Binding-site contacts:
Ligand atom O2 contacts residue ASP294 of chain 2.J at 2.3 Å (salt-bridge).
Ligand atom C1 contacts residue ASP294 of chain 2.J at 3.6 Å.
Ligand atom O3 contacts residue MN1 of chain 2.HB at 2.0 Å.
Ligand atom C6 contacts residue THR403 of chain 2.J at 3.7 Å.
Ligand atom O2 contacts residue GLU373 of chain 2.J at 2.7 Å (salt-bridge).
Ligand atom C2 contacts residue ASP371 of chain 2.J at 3.6 Å.
Ligand atom C3 contacts residue ASP371 of chain 2.J at 3.0 Å.
Ligand atom O3 contacts residue ASP294 of chain 2.J at 3.3 Å (salt-bridge).
Ligand atom O2 contacts residue MN1 of chain 2.HB at 2.0 Å.
Ligand atom C2 contacts residue BCT1 of chain 2.KB at 3.4 Å.
Ligand atom C10 contacts residue MET309 of chain 2.J at 3.7 Å (hydrophobic).
Ligand atom C16 contacts residue ASN369 of chain 2.J at 3.7 Å.
Ligand atom C2 contacts residue LYS289 of chain 2.J at 3.6 Å.
Ligand atom N2 contacts residue ASP312 of chain 2.J at 2.7 Å (salt-bridge).
Ligand atom C6 contacts residue THR401 of chain 2.J at 3.4 Å.
Ligand atom C3 contacts residue MN1 of chain 2.HB at 2.8 Å.
Ligand atom O1 contacts residue ARG467 of chain 2.J at 3.2 Å (salt-bridge).
Ligand atom N2 contacts residue ASP294 of chain 2.J at 3.1 Å (salt-bridge).
Ligand atom N2 contacts residue THR401 of chain 2.J at 3.2 Å (h-bond).
Ligand atom C2 contacts residue LEU402 of chain 2.J at 3.5 Å (hydrophobic).
Ligand atom C3 contacts residue LYS301 of chain 2.J at 3.7 Å.
Ligand atom O2 contacts residue MN1 of chain 2.IB at 1.9 Å.
Ligand atom O2 contacts residue LYS289 of chain 2.J at 3.0 Å (salt-bridge).
Ligand atom O3 contacts residue LYS301 of chain 2.J at 2.8 Å (salt-bridge).
Ligand atom O3 contacts residue ASP371 of chain 2.J at 2.5 Å (salt-bridge).
Ligand atom C16 contacts residue LEU463 of chain 2.J at 3.5 Å (hydrophobic).
Ligand atom C12 contacts residue GLY404 of chain 2.J at 3.6 Å.
Ligand atom C2 contacts residue ASP294 of chain 2.J at 3.4 Å.
Ligand atom O2 contacts residue ASP371 of chain 2.J at 3.0 Å (salt-bridge).
Ligand atom C2 contacts residue MN1 of chain 2.HB at 2.9 Å.
Ligand atom O4 contacts residue GLY404 of chain 2.J at 3.0 Å (h-bond).
Ligand atom O2 contacts residue BCT1 of chain 2.KB at 3.0 Å (h-bond).
Ligand atom N1 contacts residue BCT1 of chain 2.KB at 3.7 Å.
Ligand atom O4 contacts residue THR403 of chain 2.J at 3.5 Å.
Ligand atom C6 contacts residue LEU402 of chain 2.J at 3.3 Å (hydrophobic).
Ligand atom N2 contacts residue MN1 of chain 2.IB at 2.0 Å.
Ligand atom C1 contacts residue LYS289 of chain 2.J at 3.7 Å.
Ligand atom C1 contacts residue MN1 of chain 2.IB at 3.0 Å.
Ligand atom N2 contacts residue LYS289 of chain 2.J at 2.8 Å (salt-bridge).
Ligand atom C2 contacts residue MN1 of chain 2.IB at 2.9 Å.

Sequence of chain 2.J:
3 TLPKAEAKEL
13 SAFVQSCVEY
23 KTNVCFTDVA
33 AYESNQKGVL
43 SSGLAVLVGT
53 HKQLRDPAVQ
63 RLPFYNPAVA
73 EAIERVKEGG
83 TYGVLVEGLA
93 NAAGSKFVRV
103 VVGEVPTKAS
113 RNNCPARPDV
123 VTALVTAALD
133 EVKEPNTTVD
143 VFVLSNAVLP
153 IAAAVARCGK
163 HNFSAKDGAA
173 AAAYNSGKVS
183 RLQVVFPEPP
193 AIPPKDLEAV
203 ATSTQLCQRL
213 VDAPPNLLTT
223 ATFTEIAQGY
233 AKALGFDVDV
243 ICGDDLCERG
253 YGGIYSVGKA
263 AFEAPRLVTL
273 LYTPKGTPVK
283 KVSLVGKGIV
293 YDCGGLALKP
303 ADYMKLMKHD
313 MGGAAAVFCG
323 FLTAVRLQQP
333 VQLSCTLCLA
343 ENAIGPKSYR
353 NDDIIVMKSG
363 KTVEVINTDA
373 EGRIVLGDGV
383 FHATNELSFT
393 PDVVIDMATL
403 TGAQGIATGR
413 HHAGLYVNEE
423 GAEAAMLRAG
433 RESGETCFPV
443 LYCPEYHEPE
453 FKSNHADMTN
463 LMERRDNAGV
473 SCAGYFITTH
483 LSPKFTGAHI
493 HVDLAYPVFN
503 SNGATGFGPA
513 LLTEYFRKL

A small-molecule ligand and the protein it binds are described below.
Small molecule (SMILES): CC(C)C[C@H](NC(=O)[C@@H](O)[C@H](N)Cc1ccccc1)C(=O)O